Sequence of chain 1.C:
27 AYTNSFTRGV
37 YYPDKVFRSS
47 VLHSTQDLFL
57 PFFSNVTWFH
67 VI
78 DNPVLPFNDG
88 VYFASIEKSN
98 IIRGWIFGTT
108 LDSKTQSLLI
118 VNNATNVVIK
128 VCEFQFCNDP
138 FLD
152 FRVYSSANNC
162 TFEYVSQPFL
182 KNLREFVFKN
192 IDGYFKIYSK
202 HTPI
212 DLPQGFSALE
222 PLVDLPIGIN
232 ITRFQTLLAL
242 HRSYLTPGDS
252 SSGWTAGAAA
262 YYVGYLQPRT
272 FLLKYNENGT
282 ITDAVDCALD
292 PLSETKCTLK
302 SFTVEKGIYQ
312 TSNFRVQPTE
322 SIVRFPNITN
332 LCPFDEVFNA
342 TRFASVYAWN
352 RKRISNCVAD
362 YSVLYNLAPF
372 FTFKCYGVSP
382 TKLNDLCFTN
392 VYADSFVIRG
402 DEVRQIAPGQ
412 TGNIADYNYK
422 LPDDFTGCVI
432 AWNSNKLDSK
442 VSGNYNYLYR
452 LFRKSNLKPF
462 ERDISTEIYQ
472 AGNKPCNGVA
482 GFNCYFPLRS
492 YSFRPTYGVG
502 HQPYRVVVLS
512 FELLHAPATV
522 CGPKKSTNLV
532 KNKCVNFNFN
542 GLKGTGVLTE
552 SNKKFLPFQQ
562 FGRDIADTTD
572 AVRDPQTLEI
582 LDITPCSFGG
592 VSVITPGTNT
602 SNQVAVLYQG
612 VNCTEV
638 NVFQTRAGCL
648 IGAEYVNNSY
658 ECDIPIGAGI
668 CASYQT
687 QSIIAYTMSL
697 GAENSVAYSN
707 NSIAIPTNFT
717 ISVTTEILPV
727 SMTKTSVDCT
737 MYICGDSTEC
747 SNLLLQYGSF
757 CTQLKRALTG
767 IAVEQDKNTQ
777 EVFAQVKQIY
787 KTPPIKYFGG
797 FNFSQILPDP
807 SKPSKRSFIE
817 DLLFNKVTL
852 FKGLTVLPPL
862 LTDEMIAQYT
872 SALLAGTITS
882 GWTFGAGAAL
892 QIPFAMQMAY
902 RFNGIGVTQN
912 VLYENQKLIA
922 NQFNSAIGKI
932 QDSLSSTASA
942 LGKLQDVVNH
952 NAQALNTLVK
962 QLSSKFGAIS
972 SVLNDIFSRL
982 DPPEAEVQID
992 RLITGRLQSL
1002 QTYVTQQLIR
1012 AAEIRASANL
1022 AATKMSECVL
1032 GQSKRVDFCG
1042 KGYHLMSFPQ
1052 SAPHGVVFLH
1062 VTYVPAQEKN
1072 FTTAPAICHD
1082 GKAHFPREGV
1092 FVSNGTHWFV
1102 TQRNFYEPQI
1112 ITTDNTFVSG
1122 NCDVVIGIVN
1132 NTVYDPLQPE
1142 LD

A protein and the small-molecule ligand that binds it are described below.
Small molecule (SMILES): CC(=O)N[C@@H]1[C@@H](O)[C@H](O)[C@@H](CO)O[C@H]1O

Binding-site contacts:
Ligand atom C8 contacts residue ASN613 of chain 1.C at 3.8 Å.
Ligand atom N2 contacts residue ASN613 of chain 1.C at 3.0 Å (h-bond).
Ligand atom C5 contacts residue ASN613 of chain 1.C at 3.6 Å.
Ligand atom C8 contacts residue GLN641 of chain 1.C at 3.2 Å.
Ligand atom C2 contacts residue ASN613 of chain 1.C at 2.5 Å.
Ligand atom C7 contacts residue GLN641 of chain 1.C at 4.0 Å.
Ligand atom O7 contacts residue ASN613 of chain 1.C at 3.3 Å (h-bond).
Ligand atom C4 contacts residue ASN613 of chain 1.C at 4.2 Å.
Ligand atom C1 contacts residue ASN613 of chain 1.C at 1.4 Å.
Ligand atom C7 contacts residue ASN613 of chain 1.C at 3.1 Å.
Ligand atom C8 contacts residue CYS614 of chain 1.C at 3.7 Å (hydrophobic).
Ligand atom C3 contacts residue ASN613 of chain 1.C at 3.8 Å.
Ligand atom O5 contacts residue ASN613 of chain 1.C at 2.3 Å (h-bond).
Ligand atom N2 contacts residue GLN641 of chain 1.C at 3.8 Å.